The small molecule below binds the protein below.
Small molecule (SMILES): C[C@H]1CN[C@](C)(C(=O)NC2CC2)CN1C(=O)NCC1CC1

Binding-site contacts:
Ligand atom O08 contacts residue ILE96 of chain 1.A at 3.9 Å.
Ligand atom N17 contacts residue VAL30 of chain 1.A at 3.2 Å (h-bond).
Ligand atom O16 contacts residue VAL35 of chain 1.A at 3.8 Å.
Ligand atom C15 contacts residue VAL35 of chain 1.A at 3.8 Å (hydrophobic).
Ligand atom N04 contacts residue ILE96 of chain 1.A at 4.0 Å.
Ligand atom C18 contacts residue EDO1 of chain 1.I at 3.7 Å.
Ligand atom N04 contacts residue ASN86 of chain 1.A at 3.7 Å.
Ligand atom C02 contacts residue VAL30 of chain 1.A at 3.4 Å (hydrophobic).
Ligand atom N17 contacts residue EDO1 of chain 1.I at 4.2 Å.
Ligand atom C15 contacts residue VAL30 of chain 1.A at 4.1 Å (hydrophobic).
Ligand atom C12 contacts residue VAL40 of chain 1.A at 3.9 Å (hydrophobic).
Ligand atom C13 contacts residue VAL35 of chain 1.A at 3.6 Å (hydrophobic).
Ligand atom C20 contacts residue LYS33 of chain 1.A at 3.6 Å.
Ligand atom C20 contacts residue THR32 of chain 1.A at 4.1 Å.
Ligand atom C18 contacts residue VAL30 of chain 1.A at 4.0 Å (hydrophobic).
Ligand atom C06 contacts residue ASN86 of chain 1.A at 4.0 Å.
Ligand atom C03 contacts residue VAL30 of chain 1.A at 4.0 Å (hydrophobic).
Ligand atom C10 contacts residue VAL40 of chain 1.A at 4.3 Å (hydrophobic).
Ligand atom C06 contacts residue TYR85 of chain 1.A at 3.7 Å (hydrophobic).
Ligand atom C19 contacts residue EDO1 of chain 1.I at 3.5 Å.
Ligand atom C20 contacts residue ARG29 of chain 1.A at 3.5 Å.
Ligand atom N09 contacts residue VAL40 of chain 1.A at 4.0 Å.
Ligand atom C05 contacts residue EDO1 of chain 1.H at 4.2 Å.
Ligand atom O08 contacts residue EDO1 of chain 1.H at 2.5 Å (h-bond).
Ligand atom C19 contacts residue VAL30 of chain 1.A at 3.8 Å (hydrophobic).
Ligand atom C20 contacts residue VAL30 of chain 1.A at 3.5 Å (hydrophobic).
Ligand atom C12 contacts residue EDO1 of chain 1.I at 4.3 Å.
Ligand atom C06 contacts residue EDO1 of chain 1.H at 3.7 Å.
Ligand atom N14 contacts residue VAL35 of chain 1.A at 3.6 Å.
Ligand atom C12 contacts residue GLU39 of chain 1.A at 3.3 Å.
Ligand atom C11 contacts residue EDO1 of chain 1.I at 3.7 Å.
Ligand atom C01 contacts residue VAL30 of chain 1.A at 3.5 Å (hydrophobic).
Ligand atom C01 contacts residue VAL35 of chain 1.A at 4.0 Å (hydrophobic).
Ligand atom C11 contacts residue GLU39 of chain 1.A at 4.0 Å.
Ligand atom C21 contacts residue ARG29 of chain 1.A at 4.0 Å.
Ligand atom C19 contacts residue ARG29 of chain 1.A at 3.8 Å.
Ligand atom C07 contacts residue EDO1 of chain 1.H at 3.4 Å.
Ligand atom N14 contacts residue VAL30 of chain 1.A at 4.2 Å.
Ligand atom C21 contacts residue LYS33 of chain 1.A at 3.7 Å.
Ligand atom C21 contacts residue EDO1 of chain 1.I at 4.0 Å.

Sequence of chain 1.A:
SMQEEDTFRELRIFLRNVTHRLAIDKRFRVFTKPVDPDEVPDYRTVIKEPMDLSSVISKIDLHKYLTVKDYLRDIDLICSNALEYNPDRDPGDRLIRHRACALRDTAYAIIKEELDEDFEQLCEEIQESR